Sequence of chain 1.A:
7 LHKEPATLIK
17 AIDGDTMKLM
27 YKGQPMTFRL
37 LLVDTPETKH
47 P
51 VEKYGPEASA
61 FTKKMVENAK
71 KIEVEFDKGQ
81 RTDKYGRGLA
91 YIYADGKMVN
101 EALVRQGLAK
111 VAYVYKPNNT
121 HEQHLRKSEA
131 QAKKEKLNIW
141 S

This protein binds this small molecule.
Small molecule (SMILES): Cc1cn([C@H]2C[C@H](OP(=O)(O)O)[C@@H](COP(=O)(O)O)O2)c(=O)[nH]c1=O

Binding-site contacts:
Ligand atom P2 contacts residue CA1 of chain 1.D at 3.9 Å.
Ligand atom O2 contacts residue TYR115 of chain 1.A at 4.1 Å.
Ligand atom C5M contacts residue ARG35 of chain 1.A at 3.6 Å.
Ligand atom O5P contacts residue ARG87 of chain 1.A at 2.8 Å (salt-bridge).
Ligand atom O5' contacts residue ARG35 of chain 1.A at 3.5 Å (salt-bridge).
Ligand atom O4P contacts residue TYR113 of chain 1.A at 4.0 Å.
Ligand atom O2 contacts residue ASP83 of chain 1.A at 3.7 Å.
Ligand atom C1' contacts residue ARG87 of chain 1.A at 3.9 Å.
Ligand atom O3' contacts residue LYS84 of chain 1.A at 3.6 Å.
Ligand atom C5 contacts residue LEU89 of chain 1.A at 4.0 Å (hydrophobic).
Ligand atom C5M contacts residue LEU36 of chain 1.A at 3.6 Å (hydrophobic).
Ligand atom C2 contacts residue ASP83 of chain 1.A at 3.9 Å.
Ligand atom O5' contacts residue ARG87 of chain 1.A at 3.3 Å (salt-bridge).
Ligand atom O4 contacts residue LEU37 of chain 1.A at 3.9 Å.
Ligand atom C5' contacts residue TYR113 of chain 1.A at 3.2 Å (hydrophobic).
Ligand atom O4P contacts residue ARG35 of chain 1.A at 2.8 Å (salt-bridge).
Ligand atom O4 contacts residue LEU89 of chain 1.A at 3.6 Å.
Ligand atom O1P contacts residue TYR85 of chain 1.A at 3.7 Å.
Ligand atom C2 contacts residue TYR115 of chain 1.A at 3.9 Å (hydrophobic).
Ligand atom C2' contacts residue TYR113 of chain 1.A at 3.7 Å (hydrophobic).
Ligand atom O4P contacts residue CA1 of chain 1.D at 2.8 Å.
Ligand atom O2P contacts residue TYR85 of chain 1.A at 3.0 Å (h-bond).
Ligand atom C4 contacts residue TYR115 of chain 1.A at 4.1 Å (hydrophobic).
Ligand atom C5 contacts residue TYR113 of chain 1.A at 4.0 Å (hydrophobic).
Ligand atom P2 contacts residue ARG87 of chain 1.A at 4.0 Å.
Ligand atom O5P contacts residue ARG35 of chain 1.A at 3.0 Å (salt-bridge).
Ligand atom O2P contacts residue LYS84 of chain 1.A at 3.1 Å (salt-bridge).
Ligand atom O4P contacts residue ASP40 of chain 1.A at 3.0 Å (salt-bridge).
Ligand atom C4 contacts residue LEU89 of chain 1.A at 3.6 Å (hydrophobic).
Ligand atom P1 contacts residue TYR85 of chain 1.A at 3.9 Å.
Ligand atom C5M contacts residue TYR113 of chain 1.A at 3.9 Å (hydrophobic).
Ligand atom P2 contacts residue ARG35 of chain 1.A at 3.5 Å.
Ligand atom O4P contacts residue ASP21 of chain 1.A at 4.0 Å.
Ligand atom O4' contacts residue ARG87 of chain 1.A at 2.8 Å (salt-bridge).
Ligand atom C3' contacts residue TYR113 of chain 1.A at 3.8 Å (hydrophobic).
Ligand atom N3 contacts residue LEU89 of chain 1.A at 3.9 Å.
Ligand atom P1 contacts residue LYS84 of chain 1.A at 3.9 Å.
Ligand atom O3' contacts residue TYR85 of chain 1.A at 4.0 Å.
Ligand atom C4' contacts residue ARG87 of chain 1.A at 3.8 Å.
Ligand atom N3 contacts residue TYR115 of chain 1.A at 3.7 Å.